This protein binds this small molecule.
Small molecule (SMILES): Nc1nc2c(ncn2[C@@H]2O[C@H](CO[P](=O)(O)C[P](=O)(O)OP(=O)(O)O)[C@@H](O)[C@H]2O)c(=O)[nH]1

Sequence of chain 1.B:
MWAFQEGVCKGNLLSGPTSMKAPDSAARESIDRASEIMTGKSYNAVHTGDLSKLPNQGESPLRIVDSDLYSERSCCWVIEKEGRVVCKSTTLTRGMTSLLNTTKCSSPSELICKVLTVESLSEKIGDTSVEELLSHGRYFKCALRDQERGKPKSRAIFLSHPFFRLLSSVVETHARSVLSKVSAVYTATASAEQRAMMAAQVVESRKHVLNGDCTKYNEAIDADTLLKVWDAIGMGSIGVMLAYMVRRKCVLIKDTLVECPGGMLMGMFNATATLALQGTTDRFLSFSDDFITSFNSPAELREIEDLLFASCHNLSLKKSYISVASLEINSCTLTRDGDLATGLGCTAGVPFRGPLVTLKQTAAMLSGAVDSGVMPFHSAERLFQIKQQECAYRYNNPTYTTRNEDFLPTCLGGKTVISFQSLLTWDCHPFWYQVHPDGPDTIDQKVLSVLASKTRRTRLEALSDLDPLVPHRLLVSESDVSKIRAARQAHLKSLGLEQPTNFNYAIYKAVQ

Binding-site contacts:
Ligand atom O3G contacts residue LYS216 of chain 1.B at 3.4 Å.
Ligand atom C5' contacts residue A32 of chain 1.E at 3.7 Å.
Ligand atom PG contacts residue LYS216 of chain 1.B at 3.9 Å.
Ligand atom O2G contacts residue TYR217 of chain 1.B at 4.0 Å.
Ligand atom O2' contacts residue ASN218 of chain 1.B at 2.6 Å (h-bond).
Ligand atom N7 contacts residue A32 of chain 1.E at 3.7 Å.
Ligand atom PB contacts residue LYS151 of chain 1.B at 3.8 Å.
Ligand atom C3' contacts residue ASN218 of chain 1.B at 3.2 Å.
Ligand atom O6 contacts residue ARG155 of chain 1.B at 3.6 Å (salt-bridge).
Ligand atom C4' contacts residue A32 of chain 1.E at 3.5 Å.
Ligand atom O5' contacts residue ARG155 of chain 1.B at 4.0 Å.
Ligand atom O1B contacts residue LYS319 of chain 1.B at 3.7 Å.
Ligand atom C1' contacts residue A32 of chain 1.E at 3.3 Å.
Ligand atom O2' contacts residue GLY267 of chain 1.B at 4.0 Å.
Ligand atom O4' contacts residue ASP289 of chain 1.B at 3.4 Å (salt-bridge).
Ligand atom O3' contacts residue ASN218 of chain 1.B at 2.2 Å (h-bond).
Ligand atom C8 contacts residue A32 of chain 1.E at 3.4 Å.
Ligand atom C4' contacts residue ASP289 of chain 1.B at 3.4 Å.
Ligand atom O6 contacts residue GLU148 of chain 1.B at 3.9 Å.
Ligand atom C5' contacts residue ASP289 of chain 1.B at 2.9 Å.
Ligand atom O2A contacts residue ARG155 of chain 1.B at 2.8 Å (salt-bridge).
Ligand atom O5' contacts residue ASP289 of chain 1.B at 4.0 Å.
Ligand atom PA contacts residue ARG155 of chain 1.B at 3.6 Å.
Ligand atom O2G contacts residue THR215 of chain 1.B at 3.4 Å.
Ligand atom O1A contacts residue ASP289 of chain 1.B at 3.5 Å (salt-bridge).
Ligand atom C3A contacts residue LYS151 of chain 1.B at 3.6 Å.
Ligand atom O2B contacts residue LYS151 of chain 1.B at 2.9 Å (salt-bridge).
Ligand atom C3A contacts residue ARG155 of chain 1.B at 3.4 Å.
Ligand atom O4' contacts residue A32 of chain 1.E at 2.4 Å (h-bond).
Ligand atom O2G contacts residue CYS214 of chain 1.B at 4.0 Å.
Ligand atom N2 contacts residue GLY267 of chain 1.B at 3.6 Å.
Ligand atom C5 contacts residue A32 of chain 1.E at 4.0 Å.
Ligand atom C6 contacts residue ARG155 of chain 1.B at 3.8 Å.
Ligand atom O2G contacts residue LYS216 of chain 1.B at 2.5 Å (salt-bridge).
Ligand atom N9 contacts residue A32 of chain 1.E at 3.7 Å.
Ligand atom O2' contacts residue ASN270 of chain 1.B at 3.8 Å.
Ligand atom O6 contacts residue A32 of chain 1.E at 4.0 Å.
Ligand atom C5 contacts residue ARG155 of chain 1.B at 3.9 Å.
Ligand atom C2' contacts residue ASN218 of chain 1.B at 3.3 Å.
Ligand atom N7 contacts residue ARG155 of chain 1.B at 3.7 Å.